Sequence of chain 1.A:
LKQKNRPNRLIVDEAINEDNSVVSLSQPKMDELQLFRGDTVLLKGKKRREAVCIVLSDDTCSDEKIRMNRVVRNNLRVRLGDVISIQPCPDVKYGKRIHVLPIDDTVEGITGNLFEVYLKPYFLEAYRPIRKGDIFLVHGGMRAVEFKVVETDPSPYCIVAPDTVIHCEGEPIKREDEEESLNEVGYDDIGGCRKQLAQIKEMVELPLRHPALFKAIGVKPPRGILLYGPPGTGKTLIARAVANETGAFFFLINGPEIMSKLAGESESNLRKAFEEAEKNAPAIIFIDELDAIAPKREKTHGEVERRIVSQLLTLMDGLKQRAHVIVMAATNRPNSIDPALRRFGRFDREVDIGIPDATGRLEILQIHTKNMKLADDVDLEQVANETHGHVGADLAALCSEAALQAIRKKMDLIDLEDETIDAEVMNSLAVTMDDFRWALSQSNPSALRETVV

Binding-site contacts:
Ligand atom O2G contacts residue MG1 of chain 2.F at 2.0 Å.
Ligand atom O2B contacts residue MG1 of chain 2.F at 1.9 Å.
Ligand atom O3B contacts residue MG1 of chain 2.F at 3.2 Å.
Ligand atom C8 contacts residue ALA409 of chain 2.B at 3.5 Å (hydrophobic).
Ligand atom O3G contacts residue LYS251 of chain 2.B at 2.9 Å (salt-bridge).
Ligand atom C1' contacts residue GLY408 of chain 2.B at 3.5 Å.
Ligand atom O1B contacts residue LYS251 of chain 2.B at 2.9 Å (salt-bridge).
Ligand atom O3B contacts residue GLY248 of chain 2.B at 3.1 Å (h-bond).
Ligand atom O1A contacts residue GLY250 of chain 2.B at 3.3 Å.
Ligand atom N7 contacts residue THR249 of chain 2.B at 3.4 Å.
Ligand atom C1' contacts residue HIS384 of chain 2.B at 3.5 Å.
Ligand atom O3A contacts residue GLY248 of chain 2.B at 3.4 Å.
Ligand atom N3 contacts residue HIS384 of chain 2.B at 2.8 Å.
Ligand atom O1A contacts residue LYS251 of chain 2.B at 3.6 Å (salt-bridge).
Ligand atom O1A contacts residue THR252 of chain 2.B at 3.4 Å (h-bond).
Ligand atom O2B contacts residue THR252 of chain 2.B at 2.9 Å (h-bond).
Ligand atom S1G contacts residue ARG359 of chain 1.A at 3.5 Å.
Ligand atom N7 contacts residue GLY250 of chain 2.B at 3.3 Å.
Ligand atom C4' contacts residue PHE360 of chain 1.A at 3.5 Å (hydrophobic).
Ligand atom O1B contacts residue THR249 of chain 2.B at 3.3 Å (h-bond).
Ligand atom S1G contacts residue ASN348 of chain 2.B at 3.5 Å (h-bond).
Ligand atom C2 contacts residue ASP205 of chain 2.B at 3.3 Å.
Ligand atom PG contacts residue MG1 of chain 2.F at 3.1 Å.
Ligand atom N7 contacts residue GLY408 of chain 2.B at 3.4 Å.
Ligand atom O2' contacts residue HIS384 of chain 2.B at 2.5 Å (h-bond).
Ligand atom N1 contacts residue ILE380 of chain 2.B at 3.5 Å.
Ligand atom O1B contacts residue GLY250 of chain 2.B at 3.0 Å (h-bond).
Ligand atom N9 contacts residue GLY408 of chain 2.B at 3.5 Å.
Ligand atom O3G contacts residue ASN348 of chain 2.B at 2.9 Å (h-bond).
Ligand atom O1A contacts residue LEU253 of chain 2.B at 3.1 Å (h-bond).
Ligand atom N1 contacts residue GLY207 of chain 2.B at 2.9 Å (h-bond).
Ligand atom C8 contacts residue GLY248 of chain 2.B at 3.3 Å.
Ligand atom C2' contacts residue HIS384 of chain 2.B at 3.4 Å.
Ligand atom PB contacts residue MG1 of chain 2.F at 3.1 Å.
Ligand atom PB contacts residue LYS251 of chain 2.B at 3.6 Å.
Ligand atom C5' contacts residue PHE360 of chain 1.A at 3.5 Å (hydrophobic).
Ligand atom C8 contacts residue GLY408 of chain 2.B at 3.4 Å.
Ligand atom N6 contacts residue GLY207 of chain 2.B at 2.8 Å (h-bond).
Ligand atom O4' contacts residue ALA409 of chain 2.B at 3.2 Å.
Ligand atom N7 contacts residue GLY248 of chain 2.B at 3.5 Å (h-bond).

A small-molecule ligand and the protein it binds are described below.
Small molecule (SMILES): Nc1ncnc2c1ncn2[C@@H]1O[C@H](COP(=O)(O)OP(=O)(O)OP(O)(O)=S)[C@@H](O)[C@H]1O

Sequence of chain 2.B:
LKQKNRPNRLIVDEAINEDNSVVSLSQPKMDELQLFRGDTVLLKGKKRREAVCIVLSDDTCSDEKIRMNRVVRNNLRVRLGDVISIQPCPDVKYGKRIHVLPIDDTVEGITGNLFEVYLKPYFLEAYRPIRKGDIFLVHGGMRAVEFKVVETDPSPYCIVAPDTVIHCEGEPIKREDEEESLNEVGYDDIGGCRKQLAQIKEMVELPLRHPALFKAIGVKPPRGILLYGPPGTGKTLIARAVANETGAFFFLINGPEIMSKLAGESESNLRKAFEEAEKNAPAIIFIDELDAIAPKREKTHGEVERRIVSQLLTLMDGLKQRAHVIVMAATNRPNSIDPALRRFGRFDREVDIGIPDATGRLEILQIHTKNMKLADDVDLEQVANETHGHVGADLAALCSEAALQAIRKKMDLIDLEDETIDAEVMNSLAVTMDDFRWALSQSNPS